Binding-site contacts:
Ligand atom C7 contacts residue ASN12 of chain 3.A at 3.3 Å.
Ligand atom C1 contacts residue ASN12 of chain 3.A at 1.4 Å.
Ligand atom N2 contacts residue ASN12 of chain 3.A at 2.8 Å (h-bond).
Ligand atom O5 contacts residue ASN12 of chain 3.A at 2.4 Å (h-bond).
Ligand atom C3 contacts residue ASN12 of chain 3.A at 3.7 Å.
Ligand atom C5 contacts residue GLY278 of chain 3.A at 4.1 Å.
Ligand atom C8 contacts residue PRO9 of chain 3.A at 3.9 Å (hydrophobic).
Ligand atom O7 contacts residue GLY278 of chain 3.A at 4.4 Å.
Ligand atom C8 contacts residue LEU10 of chain 3.A at 3.6 Å (hydrophobic).
Ligand atom N2 contacts residue LEU10 of chain 3.A at 4.3 Å.
Ligand atom C7 contacts residue LEU10 of chain 3.A at 4.4 Å (hydrophobic).
Ligand atom C8 contacts residue GLY278 of chain 3.A at 4.1 Å.
Ligand atom O7 contacts residue ASN12 of chain 3.A at 3.3 Å (h-bond).
Ligand atom C6 contacts residue GLY278 of chain 3.A at 4.2 Å.
Ligand atom C8 contacts residue ASN279 of chain 3.A at 3.2 Å.
Ligand atom C5 contacts residue ASN12 of chain 3.A at 3.6 Å.
Ligand atom C4 contacts residue ASN12 of chain 3.A at 4.2 Å.
Ligand atom C8 contacts residue ASN12 of chain 3.A at 4.4 Å.
Ligand atom C2 contacts residue ASN12 of chain 3.A at 2.3 Å.
Ligand atom C8 contacts residue CYS341 of chain 3.A at 4.1 Å (hydrophobic).

A protein and the small-molecule ligand that binds it are described below.
Small molecule (SMILES): CC(=O)N[C@H]1[C@H](O[C@H]2[C@H](O)[C@@H](NC(C)=O)CO[C@@H]2CO)O[C@H](CO)[C@@H](O)[C@@H]1O

Sequence of chain 3.A:
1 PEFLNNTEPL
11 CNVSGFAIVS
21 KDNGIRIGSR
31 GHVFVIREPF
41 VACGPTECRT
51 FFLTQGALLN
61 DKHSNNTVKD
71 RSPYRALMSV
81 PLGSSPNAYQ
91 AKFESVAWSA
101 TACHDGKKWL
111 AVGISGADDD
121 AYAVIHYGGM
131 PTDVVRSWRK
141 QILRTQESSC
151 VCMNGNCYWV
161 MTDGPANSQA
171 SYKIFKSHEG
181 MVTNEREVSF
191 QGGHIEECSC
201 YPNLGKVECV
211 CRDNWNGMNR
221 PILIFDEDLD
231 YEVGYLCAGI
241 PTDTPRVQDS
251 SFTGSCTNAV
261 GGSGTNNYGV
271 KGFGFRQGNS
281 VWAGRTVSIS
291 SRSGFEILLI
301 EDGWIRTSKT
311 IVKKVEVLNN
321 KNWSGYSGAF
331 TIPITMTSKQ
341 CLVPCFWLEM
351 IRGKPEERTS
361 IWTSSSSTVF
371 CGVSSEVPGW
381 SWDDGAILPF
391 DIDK